Sequence of chain 1.B:
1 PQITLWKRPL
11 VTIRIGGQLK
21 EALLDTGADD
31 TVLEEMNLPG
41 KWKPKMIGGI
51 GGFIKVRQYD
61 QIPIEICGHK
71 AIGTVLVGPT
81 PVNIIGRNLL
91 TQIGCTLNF

Binding-site contacts:
Ligand atom C17 contacts residue ASP25 of chain 1.B at 3.3 Å.
Ligand atom C7 contacts residue ASP30 of chain 1.B at 3.6 Å.
Ligand atom O28 contacts residue GLY27 of chain 1.A at 3.2 Å (h-bond).
Ligand atom C7 contacts residue ALA28 of chain 1.B at 3.4 Å (hydrophobic).
Ligand atom C44 contacts residue ARG8 of chain 1.B at 3.2 Å.
Ligand atom C42 contacts residue GOL1 of chain 1.F at 3.7 Å.
Ligand atom C25 contacts residue GLY48 of chain 1.A at 3.2 Å.
Ligand atom O22 contacts residue ILE50 of chain 1.B at 3.7 Å.
Ligand atom C4 contacts residue GLY48 of chain 1.B at 3.4 Å.
Ligand atom C26 contacts residue ASP29 of chain 1.A at 3.6 Å.
Ligand atom O10 contacts residue ILE84 of chain 1.B at 3.5 Å.
Ligand atom O9 contacts residue GLY49 of chain 1.B at 3.4 Å.
Ligand atom C33 contacts residue GLY27 of chain 1.A at 3.4 Å.
Ligand atom C42 contacts residue GLY48 of chain 1.A at 3.5 Å.
Ligand atom C15 contacts residue VAL82 of chain 1.A at 3.7 Å (hydrophobic).
Ligand atom C35 contacts residue VAL82 of chain 1.B at 3.6 Å (hydrophobic).
Ligand atom O10 contacts residue ILE50 of chain 1.A at 3.5 Å.
Ligand atom C33 contacts residue VAL82 of chain 1.B at 3.7 Å (hydrophobic).
Ligand atom C12 contacts residue GLY27 of chain 1.B at 3.5 Å.
Ligand atom O18 contacts residue ASP25 of chain 1.A at 2.6 Å (salt-bridge).
Ligand atom C32 contacts residue GLY27 of chain 1.A at 3.5 Å.
Ligand atom N20 contacts residue GLY27 of chain 1.A at 3.2 Å (h-bond).
Ligand atom O18 contacts residue ASP25 of chain 1.B at 2.5 Å (salt-bridge).
Ligand atom O9 contacts residue ILE50 of chain 1.A at 3.3 Å.
Ligand atom O19 contacts residue ASP30 of chain 1.B at 3.3 Å (salt-bridge).
Ligand atom C17 contacts residue ASP25 of chain 1.A at 3.5 Å.
Ligand atom C18 contacts residue ASP30 of chain 1.B at 3.5 Å.
Ligand atom O27 contacts residue ASP29 of chain 1.A at 2.9 Å.
Ligand atom O28 contacts residue ALA28 of chain 1.A at 3.1 Å.
Ligand atom C41 contacts residue GOL1 of chain 1.F at 3.5 Å.
Ligand atom C16 contacts residue ASP25 of chain 1.B at 3.3 Å.
Ligand atom O18 contacts residue GLY27 of chain 1.A at 3.3 Å.
Ligand atom O28 contacts residue ASP29 of chain 1.A at 3.6 Å (salt-bridge).
Ligand atom C32 contacts residue ASP25 of chain 1.B at 3.3 Å.
Ligand atom C6 contacts residue ALA28 of chain 1.B at 3.5 Å (hydrophobic).
Ligand atom C45 contacts residue ARG8 of chain 1.B at 3.5 Å.
Ligand atom C44 contacts residue ASP29 of chain 1.A at 3.5 Å.
Ligand atom C34 contacts residue VAL82 of chain 1.B at 3.5 Å (hydrophobic).
Ligand atom C47 contacts residue PHE53 of chain 1.A at 3.7 Å (hydrophobic).
Ligand atom O27 contacts residue ARG8 of chain 1.B at 3.5 Å (salt-bridge).

Sequence of chain 1.A:
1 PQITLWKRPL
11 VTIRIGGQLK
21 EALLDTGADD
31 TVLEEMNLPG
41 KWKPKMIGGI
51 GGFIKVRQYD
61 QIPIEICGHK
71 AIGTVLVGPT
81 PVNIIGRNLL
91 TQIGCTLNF

A small-molecule ligand and the protein it binds are described below.
Small molecule (SMILES): COc1ccc(S(=O)(=O)N(CC(C)C)C[C@@H](O)[C@H](Cc2ccccc2)NC(=O)[C@@H]2CN(c3ccc(C(C)=O)cc3)C(=O)O2)cc1